Binding-site contacts:
Ligand atom O5 contacts residue THR221 of chain 1.A at 3.4 Å.
Ligand atom O5 contacts residue ASN218 of chain 1.A at 2.4 Å (h-bond).
Ligand atom C7 contacts residue ASN218 of chain 1.A at 3.3 Å.
Ligand atom O7 contacts residue ASN218 of chain 1.A at 3.5 Å (h-bond).
Ligand atom C8 contacts residue GLU305 of chain 1.A at 3.8 Å.
Ligand atom C1 contacts residue THR221 of chain 1.A at 3.9 Å.
Ligand atom C7 contacts residue SER207 of chain 1.A at 4.4 Å.
Ligand atom C4 contacts residue ASN218 of chain 1.A at 4.4 Å.
Ligand atom C6 contacts residue THR221 of chain 1.A at 4.0 Å.
Ligand atom C8 contacts residue ARG306 of chain 1.A at 3.8 Å.
Ligand atom C1 contacts residue ASN218 of chain 1.A at 1.8 Å.
Ligand atom C5 contacts residue ASN218 of chain 1.A at 3.8 Å.
Ligand atom C5 contacts residue THR221 of chain 1.A at 3.8 Å.
Ligand atom C8 contacts residue SER207 of chain 1.A at 3.7 Å.
Ligand atom C8 contacts residue PRO208 of chain 1.A at 4.4 Å (hydrophobic).
Ligand atom N2 contacts residue ASN218 of chain 1.A at 2.9 Å (h-bond).
Ligand atom C2 contacts residue ASN218 of chain 1.A at 2.6 Å.
Ligand atom C3 contacts residue ASN218 of chain 1.A at 4.0 Å.
Ligand atom C8 contacts residue THR345 of chain 1.A at 3.9 Å.

Sequence of chain 1.A:
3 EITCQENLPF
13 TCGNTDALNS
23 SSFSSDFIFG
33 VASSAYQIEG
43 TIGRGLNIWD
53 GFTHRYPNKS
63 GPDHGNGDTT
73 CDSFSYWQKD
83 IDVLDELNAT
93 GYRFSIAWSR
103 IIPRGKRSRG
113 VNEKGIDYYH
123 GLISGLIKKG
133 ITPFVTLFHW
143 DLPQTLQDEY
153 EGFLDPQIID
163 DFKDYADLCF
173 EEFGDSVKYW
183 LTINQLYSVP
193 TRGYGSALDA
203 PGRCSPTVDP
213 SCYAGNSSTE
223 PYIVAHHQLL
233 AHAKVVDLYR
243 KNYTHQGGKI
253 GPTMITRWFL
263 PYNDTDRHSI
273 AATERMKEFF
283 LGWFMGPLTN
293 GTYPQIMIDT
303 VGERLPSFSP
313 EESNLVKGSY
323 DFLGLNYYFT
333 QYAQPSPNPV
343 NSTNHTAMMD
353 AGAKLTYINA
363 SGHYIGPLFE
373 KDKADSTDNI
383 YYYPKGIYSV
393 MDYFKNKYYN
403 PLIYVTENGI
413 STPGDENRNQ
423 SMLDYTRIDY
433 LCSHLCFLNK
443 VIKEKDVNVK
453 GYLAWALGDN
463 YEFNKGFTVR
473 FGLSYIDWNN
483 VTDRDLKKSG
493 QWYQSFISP

This protein binds this small molecule.
Small molecule (SMILES): CC(=O)N[C@H]1[C@H](O[C@H]2[C@H](O)[C@@H](NC(C)=O)CO[C@@H]2CO)O[C@H](CO)[C@@H](O)[C@@H]1O